A protein and the small-molecule ligand that binds it are described below.
Small molecule (SMILES): CCOC(=O)c1ccc(OCCCCC2CCN(c3ccc(C)nn3)CC2)cc1

Sequence of chain 60.D:
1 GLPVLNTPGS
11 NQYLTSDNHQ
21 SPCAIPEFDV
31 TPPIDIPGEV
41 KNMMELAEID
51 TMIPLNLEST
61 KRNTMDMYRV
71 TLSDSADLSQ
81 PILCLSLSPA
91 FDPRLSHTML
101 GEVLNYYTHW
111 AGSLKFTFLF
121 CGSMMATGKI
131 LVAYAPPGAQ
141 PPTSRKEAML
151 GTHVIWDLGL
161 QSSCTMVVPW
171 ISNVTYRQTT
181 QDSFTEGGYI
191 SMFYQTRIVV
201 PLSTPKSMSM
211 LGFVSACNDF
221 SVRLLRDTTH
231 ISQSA

Sequence of chain 59.D:
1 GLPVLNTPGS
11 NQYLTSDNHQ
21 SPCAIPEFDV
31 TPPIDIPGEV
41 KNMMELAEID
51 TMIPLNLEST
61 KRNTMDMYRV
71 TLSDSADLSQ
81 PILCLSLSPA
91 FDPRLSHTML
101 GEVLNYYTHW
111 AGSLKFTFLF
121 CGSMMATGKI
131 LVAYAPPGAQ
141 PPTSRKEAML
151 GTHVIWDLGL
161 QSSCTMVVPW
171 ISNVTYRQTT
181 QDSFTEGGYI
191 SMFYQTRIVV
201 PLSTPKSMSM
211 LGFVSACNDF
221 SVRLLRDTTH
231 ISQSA

Binding-site contacts:
Ligand atom C21 contacts residue TYR203 of chain 59.B at 3.8 Å (hydrophobic).
Ligand atom C3 contacts residue PRO179 of chain 59.B at 3.7 Å (hydrophobic).
Ligand atom C3 contacts residue TYR157 of chain 59.B at 3.5 Å (hydrophobic).
Ligand atom C23 contacts residue TYR110 of chain 59.B at 3.3 Å (hydrophobic).
Ligand atom C19 contacts residue PHE236 of chain 59.B at 3.5 Å (hydrophobic).
Ligand atom C9 contacts residue TYR157 of chain 59.B at 3.8 Å (hydrophobic).
Ligand atom C20 contacts residue PHE236 of chain 59.B at 3.2 Å (hydrophobic).
Ligand atom C1 contacts residue ILE181 of chain 59.B at 3.4 Å (hydrophobic).
Ligand atom C11 contacts residue TYR157 of chain 59.B at 3.6 Å (hydrophobic).
Ligand atom C22 contacts residue TYR203 of chain 59.B at 3.5 Å (hydrophobic).
Ligand atom C10 contacts residue TYR157 of chain 59.B at 3.6 Å (hydrophobic).
Ligand atom C12 contacts residue PHE236 of chain 59.B at 3.8 Å (hydrophobic).
Ligand atom C8 contacts residue ILE108 of chain 59.B at 3.8 Å (hydrophobic).
Ligand atom C27 contacts residue THR109 of chain 59.B at 3.5 Å.
Ligand atom C7 contacts residue PHE132 of chain 59.B at 3.6 Å (hydrophobic).
Ligand atom C11 contacts residue VAL194 of chain 59.B at 3.7 Å (hydrophobic).
Ligand atom C10 contacts residue VAL194 of chain 59.B at 3.7 Å (hydrophobic).
Ligand atom N4 contacts residue LEU239 of chain 59.B at 3.8 Å.
Ligand atom C19 contacts residue TYR110 of chain 59.B at 3.7 Å (hydrophobic).
Ligand atom C26 contacts residue THR109 of chain 59.B at 3.7 Å.
Ligand atom C23 contacts residue PHE236 of chain 59.B at 3.5 Å (hydrophobic).
Ligand atom O25 contacts residue TYR110 of chain 59.B at 3.0 Å.
Ligand atom C8 contacts residue PHE132 of chain 59.B at 3.4 Å (hydrophobic).
Ligand atom N6 contacts residue VAL194 of chain 59.B at 3.7 Å.
Ligand atom C20 contacts residue TYR110 of chain 59.B at 3.5 Å (hydrophobic).
Ligand atom N4 contacts residue ILE192 of chain 59.B at 3.6 Å.
Ligand atom C4 contacts residue TYR157 of chain 59.B at 3.4 Å (hydrophobic).
Ligand atom O24 contacts residue PHE236 of chain 59.B at 3.7 Å.
Ligand atom C1 contacts residue ILE155 of chain 59.B at 3.7 Å (hydrophobic).
Ligand atom C14 contacts residue PHE236 of chain 59.B at 3.9 Å (hydrophobic).
Ligand atom O24 contacts residue TYR110 of chain 59.B at 3.9 Å.
Ligand atom C13 contacts residue VAL197 of chain 59.B at 3.6 Å (hydrophobic).
Ligand atom C3 contacts residue ALA24 of chain 59.D at 3.7 Å (hydrophobic).
Ligand atom N3 contacts residue ILE192 of chain 59.B at 3.8 Å.
Ligand atom C21 contacts residue PHE236 of chain 59.B at 3.4 Å (hydrophobic).
Ligand atom C1 contacts residue PRO179 of chain 59.B at 3.9 Å (hydrophobic).
Ligand atom C14 contacts residue VAL197 of chain 59.B at 3.6 Å (hydrophobic).
Ligand atom C22 contacts residue PHE236 of chain 59.B at 3.9 Å (hydrophobic).
Ligand atom C4 contacts residue ALA24 of chain 59.D at 3.8 Å (hydrophobic).
Ligand atom C9 contacts residue ILE108 of chain 59.B at 3.5 Å (hydrophobic).

Sequence of chain 59.B:
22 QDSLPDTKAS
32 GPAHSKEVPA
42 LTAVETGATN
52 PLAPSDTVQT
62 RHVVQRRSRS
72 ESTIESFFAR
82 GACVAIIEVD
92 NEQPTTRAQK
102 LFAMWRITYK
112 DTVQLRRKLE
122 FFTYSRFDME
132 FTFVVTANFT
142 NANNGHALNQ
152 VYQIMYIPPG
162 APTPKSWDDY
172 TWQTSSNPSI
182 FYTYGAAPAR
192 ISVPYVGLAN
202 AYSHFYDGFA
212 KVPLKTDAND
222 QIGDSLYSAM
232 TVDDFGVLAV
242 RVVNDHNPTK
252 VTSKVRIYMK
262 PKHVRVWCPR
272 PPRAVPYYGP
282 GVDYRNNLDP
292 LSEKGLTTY